Binding-site contacts:
Ligand atom O5 contacts residue ASN801 of chain 1.C at 2.4 Å (h-bond).
Ligand atom C1 contacts residue ASN801 of chain 1.C at 1.4 Å.
Ligand atom C1 contacts residue GLN804 of chain 1.C at 3.7 Å.
Ligand atom O6 contacts residue GLN804 of chain 1.C at 2.7 Å (h-bond).
Ligand atom C5 contacts residue SER803 of chain 1.C at 3.9 Å.
Ligand atom C3 contacts residue SER803 of chain 1.C at 4.3 Å.
Ligand atom N2 contacts residue ASN801 of chain 1.C at 2.9 Å (h-bond).
Ligand atom C1 contacts residue SER803 of chain 1.C at 3.4 Å.
Ligand atom C3 contacts residue ASN801 of chain 1.C at 3.8 Å.
Ligand atom C5 contacts residue ASN801 of chain 1.C at 3.7 Å.
Ligand atom O7 contacts residue ASN801 of chain 1.C at 3.3 Å (h-bond).
Ligand atom C2 contacts residue SER803 of chain 1.C at 4.3 Å.
Ligand atom O5 contacts residue SER803 of chain 1.C at 3.9 Å.
Ligand atom N2 contacts residue SER803 of chain 1.C at 4.5 Å.
Ligand atom C7 contacts residue ASN801 of chain 1.C at 3.3 Å.
Ligand atom C2 contacts residue ASN801 of chain 1.C at 2.5 Å.
Ligand atom C6 contacts residue GLN804 of chain 1.C at 3.6 Å.
Ligand atom C8 contacts residue ASN801 of chain 1.C at 4.2 Å.
Ligand atom O5 contacts residue GLN804 of chain 1.C at 3.2 Å (h-bond).
Ligand atom C5 contacts residue GLN804 of chain 1.C at 3.3 Å.
Ligand atom C4 contacts residue ASN801 of chain 1.C at 4.2 Å.

The protein below binds the small molecule below.
Small molecule (SMILES): CC(=O)N[C@H]1[C@H](O[C@H]2[C@H](O)[C@@H](NC(C)=O)CO[C@@H]2CO)O[C@H](CO)[C@@H](O)[C@@H]1O

Sequence of chain 1.C:
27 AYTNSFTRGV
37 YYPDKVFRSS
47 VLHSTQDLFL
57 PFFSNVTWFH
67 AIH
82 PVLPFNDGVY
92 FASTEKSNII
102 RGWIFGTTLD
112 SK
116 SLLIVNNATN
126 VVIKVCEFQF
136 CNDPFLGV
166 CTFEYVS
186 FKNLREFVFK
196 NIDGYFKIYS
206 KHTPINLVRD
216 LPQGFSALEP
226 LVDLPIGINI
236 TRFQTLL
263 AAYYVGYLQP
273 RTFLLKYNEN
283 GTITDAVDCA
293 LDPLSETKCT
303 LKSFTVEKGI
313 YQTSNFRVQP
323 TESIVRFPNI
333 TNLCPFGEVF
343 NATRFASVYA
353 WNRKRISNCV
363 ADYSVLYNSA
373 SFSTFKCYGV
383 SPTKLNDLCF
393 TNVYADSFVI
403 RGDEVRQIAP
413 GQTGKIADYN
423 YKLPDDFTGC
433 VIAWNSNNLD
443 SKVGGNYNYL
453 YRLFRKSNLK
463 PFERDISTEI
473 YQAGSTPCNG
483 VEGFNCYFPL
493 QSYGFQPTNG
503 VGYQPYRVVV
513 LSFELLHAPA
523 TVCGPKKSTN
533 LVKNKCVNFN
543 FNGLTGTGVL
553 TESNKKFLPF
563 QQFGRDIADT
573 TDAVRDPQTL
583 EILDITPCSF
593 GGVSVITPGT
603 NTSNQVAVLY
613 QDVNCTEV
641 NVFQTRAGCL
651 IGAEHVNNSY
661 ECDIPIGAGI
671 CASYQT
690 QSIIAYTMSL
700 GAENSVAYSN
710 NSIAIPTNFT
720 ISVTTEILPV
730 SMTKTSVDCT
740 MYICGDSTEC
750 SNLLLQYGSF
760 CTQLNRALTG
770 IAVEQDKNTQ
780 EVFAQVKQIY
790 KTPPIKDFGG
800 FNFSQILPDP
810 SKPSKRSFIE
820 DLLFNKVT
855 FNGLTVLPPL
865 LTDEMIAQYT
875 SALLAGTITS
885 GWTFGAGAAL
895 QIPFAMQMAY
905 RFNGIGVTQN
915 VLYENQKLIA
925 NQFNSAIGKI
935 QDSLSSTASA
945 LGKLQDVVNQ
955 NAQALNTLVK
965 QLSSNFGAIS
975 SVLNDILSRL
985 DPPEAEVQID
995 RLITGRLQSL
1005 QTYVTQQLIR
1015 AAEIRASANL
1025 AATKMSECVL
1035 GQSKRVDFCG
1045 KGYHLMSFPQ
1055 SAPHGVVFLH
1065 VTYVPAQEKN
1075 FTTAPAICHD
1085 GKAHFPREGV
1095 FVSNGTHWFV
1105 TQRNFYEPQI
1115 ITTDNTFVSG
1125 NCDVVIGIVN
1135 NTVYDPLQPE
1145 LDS